Binding-site contacts:
Ligand atom O07 contacts residue TYR120 of chain 1.B at 4.0 Å.
Ligand atom C09 contacts residue ILE38 of chain 1.B at 3.9 Å (hydrophobic).
Ligand atom C01 contacts residue ILE195 of chain 1.C at 3.9 Å (hydrophobic).
Ligand atom C10 contacts residue ILE38 of chain 1.B at 3.5 Å (hydrophobic).
Ligand atom C20 contacts residue TYR120 of chain 1.B at 4.3 Å (hydrophobic).
Ligand atom C16 contacts residue TRP57 of chain 1.B at 3.6 Å (hydrophobic).
Ligand atom O07 contacts residue TRP57 of chain 1.B at 3.4 Å.
Ligand atom C11 contacts residue ASP36 of chain 1.B at 4.1 Å.
Ligand atom C08 contacts residue ILE38 of chain 1.B at 4.2 Å (hydrophobic).
Ligand atom C14 contacts residue ARG163 of chain 1.B at 4.5 Å.
Ligand atom C11 contacts residue ARG163 of chain 1.B at 4.3 Å.
Ligand atom C13 contacts residue TRP57 of chain 1.B at 4.4 Å (hydrophobic).
Ligand atom C15 contacts residue TRP57 of chain 1.B at 3.7 Å (hydrophobic).
Ligand atom C19 contacts residue TRP150 of chain 1.C at 3.2 Å (hydrophobic).
Ligand atom C18 contacts residue TRP150 of chain 1.C at 3.7 Å (hydrophobic).
Ligand atom C22 contacts residue TRP150 of chain 1.C at 4.2 Å (hydrophobic).
Ligand atom C06 contacts residue TYR120 of chain 1.B at 4.3 Å (hydrophobic).
Ligand atom C14 contacts residue ILE38 of chain 1.B at 4.0 Å (hydrophobic).
Ligand atom N17 contacts residue PHE193 of chain 1.C at 4.3 Å.
Ligand atom C20 contacts residue TRP150 of chain 1.C at 3.9 Å (hydrophobic).
Ligand atom C21 contacts residue TYR201 of chain 1.C at 3.6 Å (hydrophobic).
Ligand atom C10 contacts residue ARG59 of chain 1.B at 3.8 Å.
Ligand atom O07 contacts residue TRP150 of chain 1.C at 4.3 Å.
Ligand atom C01 contacts residue ARG59 of chain 1.B at 4.2 Å.
Ligand atom C09 contacts residue ARG59 of chain 1.B at 4.4 Å.
Ligand atom C12 contacts residue ILE38 of chain 1.B at 3.8 Å (hydrophobic).
Ligand atom C18 contacts residue ASN95 of chain 1.C at 3.9 Å.
Ligand atom N05 contacts residue TRP57 of chain 1.B at 3.9 Å.
Ligand atom C14 contacts residue ARG59 of chain 1.B at 3.8 Å.
Ligand atom C12 contacts residue ARG59 of chain 1.B at 3.6 Å.
Ligand atom C08 contacts residue TYR120 of chain 1.B at 4.3 Å (hydrophobic).
Ligand atom C06 contacts residue TRP57 of chain 1.B at 3.6 Å (hydrophobic).
Ligand atom C13 contacts residue ILE38 of chain 1.B at 4.2 Å (hydrophobic).
Ligand atom C02 contacts residue ILE195 of chain 1.C at 3.7 Å (hydrophobic).
Ligand atom C22 contacts residue TYR201 of chain 1.C at 3.5 Å (hydrophobic).
Ligand atom C08 contacts residue TRP57 of chain 1.B at 4.3 Å (hydrophobic).
Ligand atom C13 contacts residue ARG59 of chain 1.B at 4.1 Å.
Ligand atom C11 contacts residue ILE38 of chain 1.B at 3.5 Å (hydrophobic).
Ligand atom C21 contacts residue TRP150 of chain 1.C at 3.7 Å (hydrophobic).
Ligand atom C11 contacts residue ARG59 of chain 1.B at 3.4 Å.

Sequence of chain 1.B:
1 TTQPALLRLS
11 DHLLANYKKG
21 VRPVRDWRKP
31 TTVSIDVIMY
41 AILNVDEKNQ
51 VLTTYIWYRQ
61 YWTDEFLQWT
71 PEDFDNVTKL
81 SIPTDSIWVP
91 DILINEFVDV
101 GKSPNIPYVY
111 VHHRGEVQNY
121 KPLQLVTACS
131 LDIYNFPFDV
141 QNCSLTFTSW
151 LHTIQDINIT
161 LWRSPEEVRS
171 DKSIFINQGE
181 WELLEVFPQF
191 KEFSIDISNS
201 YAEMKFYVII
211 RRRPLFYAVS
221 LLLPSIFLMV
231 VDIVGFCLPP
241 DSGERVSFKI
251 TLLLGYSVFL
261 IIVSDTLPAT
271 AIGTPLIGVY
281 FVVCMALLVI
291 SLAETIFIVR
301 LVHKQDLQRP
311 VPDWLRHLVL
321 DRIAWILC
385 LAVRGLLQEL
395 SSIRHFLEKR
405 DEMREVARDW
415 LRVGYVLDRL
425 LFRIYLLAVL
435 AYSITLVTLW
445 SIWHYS

Sequence of chain 1.C:
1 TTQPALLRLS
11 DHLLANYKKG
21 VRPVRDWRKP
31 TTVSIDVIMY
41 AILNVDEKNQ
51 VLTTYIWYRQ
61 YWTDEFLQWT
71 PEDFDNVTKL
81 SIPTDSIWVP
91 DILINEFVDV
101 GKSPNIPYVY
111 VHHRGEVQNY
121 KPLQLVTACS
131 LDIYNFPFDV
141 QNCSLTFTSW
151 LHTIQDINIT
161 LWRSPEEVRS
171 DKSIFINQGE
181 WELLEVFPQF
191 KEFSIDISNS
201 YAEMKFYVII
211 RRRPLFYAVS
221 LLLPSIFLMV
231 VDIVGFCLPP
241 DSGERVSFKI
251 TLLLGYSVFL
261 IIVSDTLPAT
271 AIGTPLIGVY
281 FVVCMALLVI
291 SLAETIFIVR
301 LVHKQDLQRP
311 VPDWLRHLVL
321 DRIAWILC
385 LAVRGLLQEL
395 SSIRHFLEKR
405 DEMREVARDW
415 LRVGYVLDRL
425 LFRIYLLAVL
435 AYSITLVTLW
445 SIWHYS

This small molecule binds to this protein.
Small molecule (SMILES): O=C1c2cccc3c2[C@H](CCC3)CN1[C@@H]1CN2CCC1CC2